Sequence of chain 1.A:
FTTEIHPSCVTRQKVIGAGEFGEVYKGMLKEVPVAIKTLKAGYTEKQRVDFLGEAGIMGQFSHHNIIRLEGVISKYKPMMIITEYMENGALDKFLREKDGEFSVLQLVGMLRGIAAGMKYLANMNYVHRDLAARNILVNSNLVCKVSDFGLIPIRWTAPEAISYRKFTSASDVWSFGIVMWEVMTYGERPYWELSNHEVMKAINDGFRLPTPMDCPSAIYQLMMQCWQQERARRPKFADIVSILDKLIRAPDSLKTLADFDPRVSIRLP

This small molecule binds to this protein.
Small molecule (SMILES): Cc1cn(-c2cc(NC(=O)c3ccc(C)c(Nc4nc(-c5cccnc5)nc5c4cnn5C)c3)cc(C(F)(F)F)c2)cn1

Binding-site contacts:
Ligand atom C24 contacts residue PHE164 of chain 1.A at 3.6 Å (hydrophobic).
Ligand atom C contacts residue MET101 of chain 1.A at 3.5 Å (hydrophobic).
Ligand atom C contacts residue TYR100 of chain 1.A at 3.6 Å (hydrophobic).
Ligand atom C12 contacts residue TYR141 of chain 1.A at 3.4 Å (hydrophobic).
Ligand atom C3 contacts residue ALA50 of chain 1.A at 3.3 Å (hydrophobic).
Ligand atom C1 contacts residue GLU99 of chain 1.A at 3.3 Å.
Ligand atom C10 contacts residue GLU69 of chain 1.A at 3.2 Å.
Ligand atom C23 contacts residue ALA50 of chain 1.A at 3.6 Å (hydrophobic).
Ligand atom C16 contacts residue TYR141 of chain 1.A at 3.5 Å (hydrophobic).
Ligand atom C20 contacts residue GLU69 of chain 1.A at 3.3 Å.
Ligand atom C5 contacts residue THR98 of chain 1.A at 3.4 Å.
Ligand atom C1 contacts residue LEU152 of chain 1.A at 3.5 Å (hydrophobic).
Ligand atom F contacts residue ILE81 of chain 1.A at 3.6 Å.
Ligand atom F contacts residue VAL161 of chain 1.A at 3.6 Å.
Ligand atom N6 contacts residue PHE164 of chain 1.A at 3.4 Å.
Ligand atom C4 contacts residue ALA50 of chain 1.A at 3.6 Å (hydrophobic).
Ligand atom N2 contacts residue THR98 of chain 1.A at 2.9 Å (h-bond).
Ligand atom C8 contacts residue MET73 of chain 1.A at 3.7 Å (hydrophobic).
Ligand atom N7 contacts residue VAL33 of chain 1.A at 3.6 Å.
Ligand atom N4 contacts residue TYR141 of chain 1.A at 3.1 Å (h-bond).
Ligand atom C8 contacts residue ASP163 of chain 1.A at 3.3 Å.
Ligand atom F1 contacts residue TYR141 of chain 1.A at 3.5 Å.
Ligand atom C3 contacts residue LEU152 of chain 1.A at 3.6 Å (hydrophobic).
Ligand atom C19 contacts residue ASP163 of chain 1.A at 3.5 Å.
Ligand atom F2 contacts residue HIS143 of chain 1.A at 3.6 Å.
Ligand atom C13 contacts residue TYR141 of chain 1.A at 3.5 Å (hydrophobic).
Ligand atom C9 contacts residue ASP163 of chain 1.A at 3.6 Å.
Ligand atom N3 contacts residue MET73 of chain 1.A at 3.5 Å (h-bond).
Ligand atom N1 contacts residue MET101 of chain 1.A at 3.1 Å (h-bond).
Ligand atom F2 contacts residue SER162 of chain 1.A at 3.2 Å.
Ligand atom O contacts residue ASP163 of chain 1.A at 2.9 Å (salt-bridge).
Ligand atom N3 contacts residue ASP163 of chain 1.A at 3.3 Å (salt-bridge).
Ligand atom C29 contacts residue PHE164 of chain 1.A at 3.3 Å (hydrophobic).
Ligand atom O contacts residue SER162 of chain 1.A at 3.3 Å.
Ligand atom C1 contacts residue ALA50 of chain 1.A at 3.4 Å (hydrophobic).
Ligand atom O contacts residue ILE82 of chain 1.A at 3.6 Å.
Ligand atom C9 contacts residue GLU69 of chain 1.A at 3.5 Å.
Ligand atom N3 contacts residue GLU69 of chain 1.A at 2.9 Å (salt-bridge).
Ligand atom C15 contacts residue TYR141 of chain 1.A at 3.2 Å (hydrophobic).
Ligand atom C22 contacts residue THR98 of chain 1.A at 3.5 Å.